A protein and the small-molecule ligand that binds it are described below.
Small molecule (SMILES): O=c1[nH]c(=O)n([C@@H]2O[C@H](CO)[C@@H](O)[C@H](F)[C@H]2O)cc1F

Binding-site contacts:
Ligand atom O10 contacts residue ASP284 of chain 2.A at 3.3 Å (salt-bridge).
Ligand atom C4 contacts residue GLY676 of chain 2.A at 3.7 Å.
Ligand atom O2 contacts residue ASN285 of chain 2.A at 3.4 Å (h-bond).
Ligand atom F3 contacts residue ALA674 of chain 2.A at 3.2 Å.
Ligand atom C7 contacts residue HIS378 of chain 2.A at 3.5 Å.
Ligand atom F8 contacts residue ASP340 of chain 2.A at 3.6 Å.
Ligand atom O10 contacts residue GLY136 of chain 2.A at 3.1 Å (h-bond).
Ligand atom N1 contacts residue ASN285 of chain 2.A at 3.4 Å (h-bond).
Ligand atom O2 contacts residue TYR574 of chain 2.A at 3.1 Å (h-bond).
Ligand atom O6 contacts residue ASN485 of chain 2.A at 2.8 Å (h-bond).
Ligand atom C9 contacts residue ASN285 of chain 2.A at 3.4 Å.
Ligand atom C5 contacts residue LEU137 of chain 2.A at 3.7 Å (hydrophobic).
Ligand atom O5 contacts residue HIS378 of chain 2.A at 3.6 Å.
Ligand atom O10 contacts residue LEU137 of chain 2.A at 3.0 Å (h-bond).
Ligand atom O2 contacts residue GLU673 of chain 2.A at 2.8 Å (salt-bridge).
Ligand atom C5 contacts residue GLY136 of chain 2.A at 3.7 Å.
Ligand atom O4 contacts residue SER675 of chain 2.A at 3.7 Å.
Ligand atom C10 contacts residue LEU137 of chain 2.A at 3.6 Å (hydrophobic).
Ligand atom C8 contacts residue ASN285 of chain 2.A at 3.4 Å.
Ligand atom C10 contacts residue ASN285 of chain 2.A at 3.4 Å.
Ligand atom C6 contacts residue GLY136 of chain 2.A at 3.6 Å.
Ligand atom C6 contacts residue HIS378 of chain 2.A at 3.4 Å.
Ligand atom O4 contacts residue GLY676 of chain 2.A at 2.8 Å (h-bond).
Ligand atom C3 contacts residue GLU673 of chain 2.A at 3.4 Å.
Ligand atom F3 contacts residue GLY676 of chain 2.A at 3.1 Å.
Ligand atom C2 contacts residue GLU673 of chain 2.A at 3.7 Å.
Ligand atom C3 contacts residue GLY676 of chain 2.A at 3.6 Å.
Ligand atom F8 contacts residue ASN285 of chain 2.A at 3.3 Å.
Ligand atom C7 contacts residue ASN285 of chain 2.A at 3.4 Å.
Ligand atom C2 contacts residue HIS378 of chain 2.A at 3.7 Å.
Ligand atom O6 contacts residue HIS378 of chain 2.A at 2.7 Å (h-bond).
Ligand atom F8 contacts residue THR379 of chain 2.A at 3.1 Å.
Ligand atom N2 contacts residue ASN285 of chain 2.A at 3.4 Å (h-bond).
Ligand atom O9 contacts residue ASN285 of chain 2.A at 2.9 Å (h-bond).
Ligand atom N2 contacts residue ASP284 of chain 2.A at 3.6 Å (salt-bridge).
Ligand atom C6 contacts residue ASN485 of chain 2.A at 3.3 Å.
Ligand atom O5 contacts residue LEU137 of chain 2.A at 3.5 Å (h-bond).
Ligand atom F3 contacts residue SER675 of chain 2.A at 2.9 Å.
Ligand atom F3 contacts residue GLU673 of chain 2.A at 3.1 Å.
Ligand atom O4 contacts residue ASN485 of chain 2.A at 3.4 Å (h-bond).

Sequence of chain 2.A:
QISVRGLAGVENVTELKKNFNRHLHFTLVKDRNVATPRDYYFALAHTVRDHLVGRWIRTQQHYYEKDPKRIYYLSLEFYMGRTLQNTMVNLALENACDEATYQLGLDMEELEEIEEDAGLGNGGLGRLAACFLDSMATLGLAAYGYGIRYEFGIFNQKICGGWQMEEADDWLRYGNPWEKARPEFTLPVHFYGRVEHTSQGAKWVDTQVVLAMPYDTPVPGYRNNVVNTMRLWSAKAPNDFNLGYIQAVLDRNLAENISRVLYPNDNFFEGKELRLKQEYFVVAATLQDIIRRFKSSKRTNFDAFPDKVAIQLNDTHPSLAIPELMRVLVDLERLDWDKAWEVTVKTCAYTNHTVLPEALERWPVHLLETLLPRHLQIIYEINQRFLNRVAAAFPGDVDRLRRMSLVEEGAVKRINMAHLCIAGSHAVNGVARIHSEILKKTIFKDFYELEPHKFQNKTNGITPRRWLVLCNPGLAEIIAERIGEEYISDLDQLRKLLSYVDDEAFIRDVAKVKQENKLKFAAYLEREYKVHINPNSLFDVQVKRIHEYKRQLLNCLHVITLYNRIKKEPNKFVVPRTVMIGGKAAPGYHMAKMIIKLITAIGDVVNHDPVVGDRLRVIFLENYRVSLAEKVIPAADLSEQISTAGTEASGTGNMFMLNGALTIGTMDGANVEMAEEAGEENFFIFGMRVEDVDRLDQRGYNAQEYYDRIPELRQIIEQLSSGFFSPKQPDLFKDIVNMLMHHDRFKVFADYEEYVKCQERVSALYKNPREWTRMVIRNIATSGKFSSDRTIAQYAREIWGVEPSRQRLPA